Sequence of chain 2.E:
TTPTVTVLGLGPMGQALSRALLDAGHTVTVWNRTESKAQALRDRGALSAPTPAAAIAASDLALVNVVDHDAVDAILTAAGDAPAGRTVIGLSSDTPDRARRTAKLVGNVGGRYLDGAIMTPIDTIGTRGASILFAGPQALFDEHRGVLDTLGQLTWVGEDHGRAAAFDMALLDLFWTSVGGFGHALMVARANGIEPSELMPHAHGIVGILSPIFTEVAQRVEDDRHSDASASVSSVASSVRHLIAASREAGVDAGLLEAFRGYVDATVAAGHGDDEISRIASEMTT

The small molecule below binds the protein below.
Small molecule (SMILES): CCCC[C@H](CC)CO

Sequence of chain 1.E:
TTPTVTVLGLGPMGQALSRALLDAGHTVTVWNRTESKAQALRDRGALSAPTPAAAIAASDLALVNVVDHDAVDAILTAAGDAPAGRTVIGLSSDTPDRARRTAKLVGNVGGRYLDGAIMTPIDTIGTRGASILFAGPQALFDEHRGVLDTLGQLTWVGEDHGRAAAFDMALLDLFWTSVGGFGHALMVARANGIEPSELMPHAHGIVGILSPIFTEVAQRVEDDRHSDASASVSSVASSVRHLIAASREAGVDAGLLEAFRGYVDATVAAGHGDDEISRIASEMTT

Binding-site contacts:
Ligand atom C8 contacts residue NDP1 of chain 2.AA at 4.1 Å.
Ligand atom CCA contacts residue PHE183 of chain 2.E at 4.3 Å (hydrophobic).
Ligand atom CCA contacts residue PRO129 of chain 2.E at 4.3 Å (hydrophobic).
Ligand atom C7 contacts residue NDP1 of chain 2.AA at 4.2 Å.
Ligand atom O7C contacts residue LEU180 of chain 2.E at 4.4 Å.
Ligand atom CCA contacts residue ILE221 of chain 1.E at 4.0 Å (hydrophobic).
Ligand atom C7 contacts residue LEU180 of chain 2.E at 3.8 Å (hydrophobic).
Ligand atom C12 contacts residue TRP184 of chain 2.E at 4.3 Å (hydrophobic).
Ligand atom CCB contacts residue ILE221 of chain 1.E at 4.2 Å (hydrophobic).
Ligand atom C8 contacts residue MET127 of chain 2.E at 3.8 Å (hydrophobic).
Ligand atom CBA contacts residue NDP1 of chain 2.AA at 3.8 Å.
Ligand atom O7C contacts residue TRP184 of chain 2.E at 4.2 Å.
Ligand atom C9 contacts residue MET127 of chain 2.E at 3.4 Å (hydrophobic).
Ligand atom C12 contacts residue ALA239 of chain 1.E at 4.1 Å (hydrophobic).
Ligand atom C9 contacts residue THR128 of chain 2.E at 4.3 Å.
Ligand atom O7C contacts residue NDP1 of chain 2.AA at 3.4 Å.
Ligand atom CCB contacts residue ALA239 of chain 1.E at 3.7 Å (hydrophobic).
Ligand atom CCA contacts residue ALA239 of chain 1.E at 3.9 Å (hydrophobic).
Ligand atom C7A contacts residue PHE183 of chain 2.E at 3.7 Å (hydrophobic).
Ligand atom CCB contacts residue PHE183 of chain 2.E at 4.2 Å (hydrophobic).
Ligand atom C9 contacts residue PHE183 of chain 2.E at 4.4 Å (hydrophobic).
Ligand atom CCB contacts residue TRP184 of chain 2.E at 4.5 Å (hydrophobic).
Ligand atom C7A contacts residue NDP1 of chain 2.AA at 4.2 Å.
Ligand atom C9 contacts residue LEU180 of chain 2.E at 3.8 Å (hydrophobic).
Ligand atom CCA contacts residue NDP1 of chain 2.AA at 4.2 Å.
Ligand atom C9 contacts residue ILE214 of chain 1.E at 4.1 Å (hydrophobic).
Ligand atom CBA contacts residue PRO129 of chain 2.E at 4.3 Å (hydrophobic).
Ligand atom CBA contacts residue PHE183 of chain 2.E at 4.3 Å (hydrophobic).
Ligand atom C7 contacts residue TRP184 of chain 2.E at 4.0 Å (hydrophobic).
Ligand atom C9 contacts residue ILE217 of chain 1.E at 3.7 Å (hydrophobic).
Ligand atom C12 contacts residue NDP1 of chain 2.AA at 4.2 Å.
Ligand atom CCB contacts residue ILE285 of chain 1.E at 3.9 Å (hydrophobic).
Ligand atom C8 contacts residue ILE217 of chain 1.E at 3.8 Å (hydrophobic).
Ligand atom C7 contacts residue PHE183 of chain 2.E at 4.0 Å (hydrophobic).
Ligand atom C8 contacts residue THR128 of chain 2.E at 4.0 Å.
Ligand atom C12 contacts residue PHE183 of chain 2.E at 3.8 Å (hydrophobic).
Ligand atom CCB contacts residue GLU284 of chain 1.E at 4.4 Å.